Sequence of chain 1.B:
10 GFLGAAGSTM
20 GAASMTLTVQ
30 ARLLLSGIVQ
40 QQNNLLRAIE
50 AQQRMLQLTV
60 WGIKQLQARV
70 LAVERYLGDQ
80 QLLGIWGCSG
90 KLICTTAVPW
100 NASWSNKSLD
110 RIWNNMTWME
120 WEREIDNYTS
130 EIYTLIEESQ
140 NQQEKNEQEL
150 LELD

The protein below binds the small molecule below.
Small molecule (SMILES): CC(=O)N[C@@H]1[C@@H](O)[C@H](O)[C@@H](CO)O[C@H]1O

Binding-site contacts:
Ligand atom N2 contacts residue ASN114 of chain 1.B at 3.0 Å (h-bond).
Ligand atom O5 contacts residue ASN114 of chain 1.B at 2.1 Å (h-bond).
Ligand atom C1 contacts residue ASN114 of chain 1.B at 1.4 Å.
Ligand atom O7 contacts residue ASN114 of chain 1.B at 4.0 Å.
Ligand atom C6 contacts residue ASN114 of chain 1.B at 4.3 Å.
Ligand atom C7 contacts residue ASN114 of chain 1.B at 3.5 Å.
Ligand atom O6 contacts residue ASN114 of chain 1.B at 4.3 Å.
Ligand atom C2 contacts residue ASN114 of chain 1.B at 2.6 Å.
Ligand atom C4 contacts residue ASN114 of chain 1.B at 4.1 Å.
Ligand atom C3 contacts residue ASN114 of chain 1.B at 3.9 Å.
Ligand atom C5 contacts residue ASN114 of chain 1.B at 3.4 Å.